Sequence of chain 1.RA:
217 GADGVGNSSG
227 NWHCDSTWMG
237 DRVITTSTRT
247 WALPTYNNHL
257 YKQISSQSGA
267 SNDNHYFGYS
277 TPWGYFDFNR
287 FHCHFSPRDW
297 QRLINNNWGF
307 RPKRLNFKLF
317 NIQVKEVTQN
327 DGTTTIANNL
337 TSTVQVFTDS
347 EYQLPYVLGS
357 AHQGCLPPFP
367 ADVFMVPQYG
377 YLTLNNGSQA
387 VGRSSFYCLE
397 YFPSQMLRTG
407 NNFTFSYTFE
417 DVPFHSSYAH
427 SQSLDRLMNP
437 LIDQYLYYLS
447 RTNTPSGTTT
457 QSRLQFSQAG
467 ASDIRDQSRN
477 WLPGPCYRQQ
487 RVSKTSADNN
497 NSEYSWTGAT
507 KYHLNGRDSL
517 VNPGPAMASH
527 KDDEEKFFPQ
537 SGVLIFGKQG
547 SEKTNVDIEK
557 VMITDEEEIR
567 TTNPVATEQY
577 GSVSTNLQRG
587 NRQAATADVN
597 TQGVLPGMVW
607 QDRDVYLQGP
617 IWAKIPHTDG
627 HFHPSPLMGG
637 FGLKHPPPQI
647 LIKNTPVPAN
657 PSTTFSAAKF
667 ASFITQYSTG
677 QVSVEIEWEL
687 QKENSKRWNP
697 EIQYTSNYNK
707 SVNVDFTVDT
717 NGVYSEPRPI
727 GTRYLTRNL

Binding-site contacts:
Ligand atom C5 contacts residue PRO630 of chain 1.RA at 4.1 Å (hydrophobic).
Ligand atom P contacts residue PRO630 of chain 1.RA at 4.5 Å.
Ligand atom C8 contacts residue SER631 of chain 1.RA at 3.8 Å.
Ligand atom N6 contacts residue GLY638 of chain 1.RA at 3.0 Å (h-bond).
Ligand atom O1P contacts residue PRO630 of chain 1.RA at 4.3 Å.
Ligand atom C6 contacts residue SER631 of chain 1.RA at 4.3 Å.
Ligand atom N6 contacts residue PRO419 of chain 1.RA at 4.5 Å.
Ligand atom O5' contacts residue PRO630 of chain 1.RA at 3.9 Å.
Ligand atom C6 contacts residue PRO630 of chain 1.RA at 4.3 Å (hydrophobic).
Ligand atom C8 contacts residue PRO419 of chain 1.RA at 4.4 Å (hydrophobic).
Ligand atom C2 contacts residue PRO630 of chain 1.RA at 3.5 Å (hydrophobic).
Ligand atom N7 contacts residue PRO419 of chain 1.RA at 4.0 Å.
Ligand atom C6 contacts residue GLY638 of chain 1.RA at 3.9 Å.
Ligand atom N3 contacts residue PRO630 of chain 1.RA at 3.3 Å.
Ligand atom N1 contacts residue PRO419 of chain 1.RA at 4.4 Å.
Ligand atom N7 contacts residue HIS629 of chain 1.RA at 4.3 Å.
Ligand atom N1 contacts residue VAL418 of chain 1.RA at 4.1 Å.
Ligand atom C4 contacts residue PRO630 of chain 1.RA at 3.6 Å (hydrophobic).
Ligand atom N9 contacts residue HIS629 of chain 1.RA at 4.3 Å.
Ligand atom N6 contacts residue SER631 of chain 1.RA at 4.2 Å.
Ligand atom C5 contacts residue SER631 of chain 1.RA at 3.9 Å.
Ligand atom N1 contacts residue PRO630 of chain 1.RA at 4.0 Å.
Ligand atom O4' contacts residue HIS629 of chain 1.RA at 4.2 Å.
Ligand atom C1' contacts residue HIS629 of chain 1.RA at 3.8 Å.
Ligand atom N6 contacts residue PHE637 of chain 1.RA at 4.0 Å.
Ligand atom N9 contacts residue PRO630 of chain 1.RA at 4.0 Å.
Ligand atom C8 contacts residue HIS629 of chain 1.RA at 3.6 Å.
Ligand atom C2' contacts residue HIS629 of chain 1.RA at 4.5 Å.
Ligand atom C4 contacts residue SER631 of chain 1.RA at 4.4 Å.
Ligand atom N7 contacts residue SER631 of chain 1.RA at 3.3 Å.
Ligand atom C5 contacts residue PRO419 of chain 1.RA at 4.0 Å (hydrophobic).
Ligand atom C6 contacts residue VAL418 of chain 1.RA at 4.0 Å (hydrophobic).
Ligand atom N6 contacts residue VAL418 of chain 1.RA at 3.5 Å.
Ligand atom O1P contacts residue LYS640 of chain 1.RA at 4.4 Å.
Ligand atom C1' contacts residue PRO630 of chain 1.RA at 4.0 Å (hydrophobic).
Ligand atom C6 contacts residue PRO419 of chain 1.RA at 4.1 Å (hydrophobic).
Ligand atom P contacts residue HIS627 of chain 1.RA at 4.0 Å.
Ligand atom N1 contacts residue GLY638 of chain 1.RA at 3.5 Å (h-bond).
Ligand atom O4' contacts residue PRO630 of chain 1.RA at 3.4 Å.
Ligand atom C4 contacts residue PRO419 of chain 1.RA at 4.4 Å (hydrophobic).

A protein and the small-molecule ligand that binds it are described below.
Small molecule (SMILES): Nc1ncnc2c1ncn2[C@H]1C[C@H](O)[C@@H](COP(=O)(O)O)O1